Binding-site contacts:
Ligand atom O6 contacts residue LEU188 of chain 1.A at 3.6 Å.
Ligand atom O2 contacts residue ASN180 of chain 1.A at 3.1 Å (h-bond).
Ligand atom C3 contacts residue GLU181 of chain 1.A at 3.5 Å.
Ligand atom C5 contacts residue TRP438 of chain 1.A at 3.4 Å (hydrophobic).
Ligand atom O6 contacts residue ALA192 of chain 1.A at 3.7 Å.
Ligand atom O4 contacts residue TRP438 of chain 1.A at 3.1 Å.
Ligand atom C6 contacts residue GLU445 of chain 1.A at 3.5 Å.
Ligand atom O3 contacts residue HIS135 of chain 1.A at 2.9 Å (h-bond).
Ligand atom C4 contacts residue GLU445 of chain 1.A at 3.6 Å.
Ligand atom O4 contacts residue ILE184 of chain 1.A at 3.5 Å.
Ligand atom C2 contacts residue GLU181 of chain 1.A at 3.1 Å.
Ligand atom O4 contacts residue GLN34 of chain 1.A at 2.9 Å (h-bond).
Ligand atom O3 contacts residue GLN34 of chain 1.A at 2.7 Å (h-bond).
Ligand atom O2 contacts residue ASN250 of chain 1.A at 3.3 Å (h-bond).
Ligand atom O2 contacts residue GLU181 of chain 1.A at 2.7 Å (salt-bridge).
Ligand atom O4 contacts residue GLU445 of chain 1.A at 2.5 Å (salt-bridge).
Ligand atom C3 contacts residue GLN34 of chain 1.A at 3.8 Å.
Ligand atom O6 contacts residue GLU445 of chain 1.A at 2.8 Å (salt-bridge).
Ligand atom O3 contacts residue TYR320 of chain 1.A at 3.2 Å.
Ligand atom C5 contacts residue TYR320 of chain 1.A at 3.4 Å (hydrophobic).
Ligand atom O2 contacts residue ASN318 of chain 1.A at 3.5 Å (h-bond).
Ligand atom C3 contacts residue TYR320 of chain 1.A at 3.8 Å (hydrophobic).
Ligand atom O3 contacts residue GLU181 of chain 1.A at 2.4 Å (salt-bridge).
Ligand atom C1 contacts residue TYR320 of chain 1.A at 3.7 Å (hydrophobic).
Ligand atom C6 contacts residue TRP438 of chain 1.A at 3.8 Å (hydrophobic).
Ligand atom O2 contacts residue HIS135 of chain 1.A at 3.5 Å (h-bond).
Ligand atom O3 contacts residue TRP446 of chain 1.A at 2.9 Å (h-bond).
Ligand atom O6 contacts residue ASN250 of chain 1.A at 3.7 Å.
Ligand atom O6 contacts residue PHE454 of chain 1.A at 3.8 Å.
Ligand atom C3 contacts residue TRP438 of chain 1.A at 3.8 Å (hydrophobic).
Ligand atom C6 contacts residue TYR136 of chain 1.A at 3.8 Å (hydrophobic).
Ligand atom O6 contacts residue TRP363 of chain 1.A at 3.5 Å.
Ligand atom C4 contacts residue GLU181 of chain 1.A at 3.6 Å.
Ligand atom O2 contacts residue LEU188 of chain 1.A at 3.8 Å.
Ligand atom O4 contacts residue TRP446 of chain 1.A at 3.8 Å.
Ligand atom O5 contacts residue TRP363 of chain 1.A at 3.8 Å.
Ligand atom C1 contacts residue GLU181 of chain 1.A at 3.5 Å.
Ligand atom O5 contacts residue TYR320 of chain 1.A at 2.6 Å (h-bond).
Ligand atom C6 contacts residue ASN250 of chain 1.A at 3.7 Å.
Ligand atom C6 contacts residue PHE454 of chain 1.A at 3.5 Å (hydrophobic).

Sequence of chain 1.A:
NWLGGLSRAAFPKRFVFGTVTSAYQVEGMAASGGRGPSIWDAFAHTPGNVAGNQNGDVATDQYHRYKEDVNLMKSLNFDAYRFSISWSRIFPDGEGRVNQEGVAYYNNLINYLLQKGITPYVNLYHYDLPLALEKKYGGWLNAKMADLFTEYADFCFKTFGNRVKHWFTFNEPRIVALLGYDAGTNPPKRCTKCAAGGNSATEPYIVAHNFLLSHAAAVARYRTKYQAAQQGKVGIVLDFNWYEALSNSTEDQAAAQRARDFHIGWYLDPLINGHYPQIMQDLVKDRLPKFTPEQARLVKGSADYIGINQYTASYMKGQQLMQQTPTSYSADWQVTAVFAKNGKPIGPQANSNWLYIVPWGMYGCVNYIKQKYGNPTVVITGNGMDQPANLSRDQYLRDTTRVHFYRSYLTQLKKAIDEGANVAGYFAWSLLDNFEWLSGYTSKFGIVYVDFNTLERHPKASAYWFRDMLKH

This protein binds this small molecule.
Small molecule (SMILES): OC[C@H]1O[C@@H](O[C@H]2[C@H](O)[C@@H](O)[C@H](O[C@H]3[C@H](O)[C@@H](O)[C@H](O[C@H]4[C@H](O)[C@@H](O)[C@H](O)O[C@@H]4CO)O[C@@H]3CO)O[C@@H]2CO)[C@H](O)[C@@H](O)[C@@H]1O